Sequence of chain 1.E:
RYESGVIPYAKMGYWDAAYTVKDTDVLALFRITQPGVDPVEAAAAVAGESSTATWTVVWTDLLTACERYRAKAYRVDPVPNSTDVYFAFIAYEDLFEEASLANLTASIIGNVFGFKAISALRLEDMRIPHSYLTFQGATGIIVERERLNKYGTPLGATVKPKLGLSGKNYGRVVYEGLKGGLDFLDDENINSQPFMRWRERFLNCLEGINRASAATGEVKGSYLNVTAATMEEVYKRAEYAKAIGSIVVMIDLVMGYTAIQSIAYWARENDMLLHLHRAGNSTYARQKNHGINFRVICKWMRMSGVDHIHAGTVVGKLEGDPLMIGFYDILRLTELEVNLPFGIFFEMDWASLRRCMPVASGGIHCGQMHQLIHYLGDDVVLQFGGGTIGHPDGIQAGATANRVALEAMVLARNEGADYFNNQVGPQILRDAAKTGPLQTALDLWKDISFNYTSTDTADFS

A small-molecule ligand and the protein it binds are described below.
Small molecule (SMILES): O=C(O)[C@@](O)(COP(=O)(O)O)[C@H](O)[C@H](O)COP(=O)(O)O

Binding-site contacts:
Ligand atom O4 contacts residue GLY383 of chain 1.E at 3.2 Å (h-bond).
Ligand atom O3 contacts residue MG1 of chain 1.Y at 2.2 Å.
Ligand atom O2 contacts residue THR177 of chain 1.E at 2.8 Å (h-bond).
Ligand atom O5 contacts residue LEU338 of chain 1.E at 3.3 Å.
Ligand atom O4 contacts residue SER382 of chain 1.E at 2.8 Å (h-bond).
Ligand atom O2P contacts residue GLY383 of chain 1.E at 3.4 Å.
Ligand atom C contacts residue ASN127 of chain 2.E at 3.3 Å.
Ligand atom O1P contacts residue LYS179 of chain 1.E at 3.4 Å.
Ligand atom O7 contacts residue GLU64 of chain 2.E at 3.3 Å (salt-bridge).
Ligand atom O4P contacts residue ARG298 of chain 1.E at 2.9 Å (salt-bridge).
Ligand atom O6 contacts residue MG1 of chain 1.Y at 2.2 Å.
Ligand atom O3 contacts residue KCX205 of chain 1.E at 2.6 Å (h-bond).
Ligand atom O1 contacts residue LYS179 of chain 1.E at 3.3 Å (salt-bridge).
Ligand atom C2 contacts residue MG1 of chain 1.Y at 2.9 Å.
Ligand atom O2 contacts residue KCX205 of chain 1.E at 3.3 Å (h-bond).
Ligand atom O3 contacts residue HIS297 of chain 1.E at 3.0 Å (h-bond).
Ligand atom O1P contacts residue GLY407 of chain 1.E at 2.7 Å (h-bond).
Ligand atom C3 contacts residue MG1 of chain 1.Y at 3.1 Å.
Ligand atom O5P contacts residue ARG298 of chain 1.E at 2.9 Å (salt-bridge).
Ligand atom P1 contacts residue THR69 of chain 2.E at 3.3 Å.
Ligand atom C3 contacts residue KCX205 of chain 1.E at 3.1 Å.
Ligand atom O2P contacts residue LYS337 of chain 1.E at 2.7 Å (salt-bridge).
Ligand atom O6 contacts residue LYS181 of chain 1.E at 2.8 Å (salt-bridge).
Ligand atom O2 contacts residue MG1 of chain 1.Y at 2.2 Å.
Ligand atom O2 contacts residue ASP207 of chain 1.E at 3.4 Å (salt-bridge).
Ligand atom O3 contacts residue GLU208 of chain 1.E at 2.9 Å (salt-bridge).
Ligand atom O1P contacts residue THR69 of chain 2.E at 2.5 Å (h-bond).
Ligand atom O6P contacts residue SER382 of chain 1.E at 3.2 Å (h-bond).
Ligand atom O2P contacts residue THR69 of chain 2.E at 3.2 Å (h-bond).
Ligand atom O6P contacts residue HIS330 of chain 1.E at 2.7 Å (h-bond).
Ligand atom O2P contacts residue TRP70 of chain 2.E at 3.4 Å.
Ligand atom C contacts residue MG1 of chain 1.Y at 3.0 Å.
Ligand atom O2 contacts residue LYS179 of chain 1.E at 3.1 Å (salt-bridge).
Ligand atom O6 contacts residue ASN127 of chain 2.E at 2.7 Å (h-bond).
Ligand atom O2P contacts residue GLY384 of chain 1.E at 3.0 Å (h-bond).
Ligand atom O6 contacts residue ASP207 of chain 1.E at 3.2 Å (salt-bridge).
Ligand atom O3 contacts residue ASN127 of chain 2.E at 3.4 Å (h-bond).
Ligand atom O7 contacts residue LYS337 of chain 1.E at 2.7 Å (salt-bridge).
Ligand atom O3P contacts residue GLY406 of chain 1.E at 2.8 Å (h-bond).
Ligand atom O6 contacts residue GLU208 of chain 1.E at 3.0 Å (salt-bridge).

Sequence of chain 2.E:
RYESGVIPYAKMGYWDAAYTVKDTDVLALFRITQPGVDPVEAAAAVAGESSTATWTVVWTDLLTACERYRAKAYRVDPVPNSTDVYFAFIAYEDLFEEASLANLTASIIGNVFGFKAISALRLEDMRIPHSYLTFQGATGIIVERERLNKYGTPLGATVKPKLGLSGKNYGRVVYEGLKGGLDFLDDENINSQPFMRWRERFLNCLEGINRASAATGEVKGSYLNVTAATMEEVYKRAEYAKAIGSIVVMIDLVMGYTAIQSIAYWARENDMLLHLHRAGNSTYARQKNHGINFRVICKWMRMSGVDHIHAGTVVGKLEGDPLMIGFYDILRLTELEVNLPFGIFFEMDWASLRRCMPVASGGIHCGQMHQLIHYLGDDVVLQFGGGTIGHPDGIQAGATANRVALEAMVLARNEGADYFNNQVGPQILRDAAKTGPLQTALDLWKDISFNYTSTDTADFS